Binding-site contacts:
Ligand atom N02 contacts residue HEM1 of chain 1.H at 3.2 Å.
Ligand atom C02 contacts residue GLU296 of chain 1.B at 3.5 Å.
Ligand atom C09 contacts residue GLU296 of chain 1.B at 3.7 Å.
Ligand atom C11 contacts residue HEM1 of chain 1.H at 3.7 Å.
Ligand atom C02 contacts residue HEM1 of chain 1.H at 3.5 Å.
Ligand atom C23 contacts residue TYR410 of chain 1.B at 3.6 Å (hydrophobic).
Ligand atom C13 contacts residue HEM1 of chain 1.H at 3.3 Å.
Ligand atom C14 contacts residue VAL271 of chain 1.B at 3.8 Å (hydrophobic).
Ligand atom C11 contacts residue VAL271 of chain 1.B at 3.6 Å (hydrophobic).
Ligand atom F13 contacts residue HEM1 of chain 1.H at 3.2 Å.
Ligand atom C07 contacts residue GLY290 of chain 1.B at 3.5 Å.
Ligand atom N01 contacts residue GLU296 of chain 1.B at 2.7 Å (salt-bridge).
Ligand atom C07 contacts residue SER289 of chain 1.B at 3.7 Å.
Ligand atom C14 contacts residue MET274 of chain 1.B at 3.8 Å (hydrophobic).
Ligand atom C07 contacts residue PHE288 of chain 1.B at 3.7 Å (hydrophobic).
Ligand atom C03 contacts residue HEM1 of chain 1.H at 3.3 Å.
Ligand atom N02 contacts residue GLU296 of chain 1.B at 2.6 Å (salt-bridge).
Ligand atom C16 contacts residue HEM1 of chain 1.H at 3.4 Å.
Ligand atom F13 contacts residue PHE288 of chain 1.B at 3.3 Å.
Ligand atom C07 contacts residue PRO269 of chain 1.B at 3.8 Å (hydrophobic).
Ligand atom C09 contacts residue HEM1 of chain 1.H at 3.4 Å.
Ligand atom N02 contacts residue TRP291 of chain 1.B at 2.7 Å (h-bond).
Ligand atom C12 contacts residue HEM1 of chain 1.H at 3.5 Å.
Ligand atom C07 contacts residue HEM1 of chain 1.H at 3.5 Å.
Ligand atom C12 contacts residue VAL271 of chain 1.B at 3.4 Å (hydrophobic).
Ligand atom C02 contacts residue TRP291 of chain 1.B at 3.7 Å (hydrophobic).
Ligand atom C03 contacts residue PRO269 of chain 1.B at 3.8 Å (hydrophobic).
Ligand atom C02 contacts residue PRO269 of chain 1.B at 3.8 Å (hydrophobic).
Ligand atom C18 contacts residue TYR410 of chain 1.B at 3.6 Å (hydrophobic).
Ligand atom F13 contacts residue MET274 of chain 1.B at 3.1 Å.
Ligand atom C06 contacts residue GLU296 of chain 1.B at 3.5 Å.
Ligand atom C17 contacts residue TYR410 of chain 1.B at 3.7 Å (hydrophobic).
Ligand atom C13 contacts residue VAL271 of chain 1.B at 3.5 Å (hydrophobic).
Ligand atom C05 contacts residue VAL271 of chain 1.B at 3.7 Å (hydrophobic).
Ligand atom C24 contacts residue MET40 of chain 1.B at 3.5 Å (hydrophobic).
Ligand atom N02 contacts residue TYR292 of chain 1.B at 3.7 Å.
Ligand atom C08 contacts residue VAL271 of chain 1.B at 3.7 Å (hydrophobic).
Ligand atom C08 contacts residue GLU296 of chain 1.B at 3.5 Å.
Ligand atom C14 contacts residue HEM1 of chain 1.H at 3.5 Å.
Ligand atom C03 contacts residue TRP291 of chain 1.B at 3.9 Å (hydrophobic).

A protein and the small-molecule ligand that binds it are described below.
Small molecule (SMILES): Cc1cc(N)nc(CCc2cc(F)cc(CC[C@@H]3CCCN3)c2)c1

Sequence of chain 1.B:
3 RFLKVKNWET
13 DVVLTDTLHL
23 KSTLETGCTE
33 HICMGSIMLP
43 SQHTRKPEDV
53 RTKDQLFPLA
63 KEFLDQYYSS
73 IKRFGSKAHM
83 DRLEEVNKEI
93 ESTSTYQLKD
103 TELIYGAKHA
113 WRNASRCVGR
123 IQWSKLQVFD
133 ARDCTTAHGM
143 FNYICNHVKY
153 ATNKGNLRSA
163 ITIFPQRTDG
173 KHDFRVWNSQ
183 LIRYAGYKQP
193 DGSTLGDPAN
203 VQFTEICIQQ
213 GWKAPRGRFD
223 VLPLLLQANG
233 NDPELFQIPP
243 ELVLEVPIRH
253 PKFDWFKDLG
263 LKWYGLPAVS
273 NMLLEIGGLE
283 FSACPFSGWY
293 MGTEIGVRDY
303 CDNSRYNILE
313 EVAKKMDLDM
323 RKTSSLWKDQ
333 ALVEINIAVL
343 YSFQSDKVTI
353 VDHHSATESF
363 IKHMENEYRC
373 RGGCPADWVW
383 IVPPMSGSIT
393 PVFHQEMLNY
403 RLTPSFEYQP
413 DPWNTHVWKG